Sequence of chain 3.A:
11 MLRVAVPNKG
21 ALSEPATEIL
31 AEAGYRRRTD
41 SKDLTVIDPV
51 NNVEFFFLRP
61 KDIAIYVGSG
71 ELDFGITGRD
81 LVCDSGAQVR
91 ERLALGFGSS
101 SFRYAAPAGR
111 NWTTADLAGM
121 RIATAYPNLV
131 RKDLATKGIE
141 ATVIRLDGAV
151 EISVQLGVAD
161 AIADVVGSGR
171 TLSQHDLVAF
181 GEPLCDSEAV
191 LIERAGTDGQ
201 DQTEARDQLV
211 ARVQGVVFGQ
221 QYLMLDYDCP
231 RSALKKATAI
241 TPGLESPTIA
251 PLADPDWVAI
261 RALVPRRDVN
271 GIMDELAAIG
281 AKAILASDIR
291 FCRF

Sequence of chain 2.A:
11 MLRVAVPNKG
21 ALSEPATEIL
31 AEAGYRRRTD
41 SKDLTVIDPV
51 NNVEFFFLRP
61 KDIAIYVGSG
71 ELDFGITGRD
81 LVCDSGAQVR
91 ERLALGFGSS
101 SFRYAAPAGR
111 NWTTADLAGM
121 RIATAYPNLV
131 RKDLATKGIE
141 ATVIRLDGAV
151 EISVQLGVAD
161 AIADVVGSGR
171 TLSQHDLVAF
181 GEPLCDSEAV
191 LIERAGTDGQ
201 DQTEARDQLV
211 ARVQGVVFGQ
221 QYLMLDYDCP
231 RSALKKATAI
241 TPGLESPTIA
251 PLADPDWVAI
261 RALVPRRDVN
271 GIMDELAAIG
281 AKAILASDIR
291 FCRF

The small molecule below binds the protein below.
Small molecule (SMILES): N[C@@H](Cc1c[nH]c[nH+]1)C(=O)O

Binding-site contacts:
Ligand atom OXT contacts residue GLU245 of chain 2.A at 3.2 Å (salt-bridge).
Ligand atom CA contacts residue ARG261 of chain 2.A at 3.4 Å.
Ligand atom OXT contacts residue LEU244 of chain 2.A at 3.5 Å (h-bond).
Ligand atom CA contacts residue SER246 of chain 2.A at 3.5 Å.
Ligand atom N contacts residue PRO247 of chain 2.A at 3.8 Å.
Ligand atom NE2 contacts residue ALA283 of chain 3.A at 3.4 Å (h-bond).
Ligand atom CG contacts residue ASP228 of chain 3.A at 3.7 Å.
Ligand atom C contacts residue GLY243 of chain 2.A at 4.0 Å.
Ligand atom CE1 contacts residue ASP228 of chain 3.A at 3.7 Å.
Ligand atom O contacts residue LEU244 of chain 2.A at 3.0 Å (h-bond).
Ligand atom CB contacts residue ALA262 of chain 2.A at 3.9 Å (hydrophobic).
Ligand atom CE1 contacts residue ALA283 of chain 3.A at 4.1 Å (hydrophobic).
Ligand atom OXT contacts residue ASP228 of chain 3.A at 2.8 Å (salt-bridge).
Ligand atom NE2 contacts residue LEU285 of chain 3.A at 3.4 Å.
Ligand atom C contacts residue LEU244 of chain 2.A at 3.6 Å (hydrophobic).
Ligand atom O contacts residue LEU263 of chain 2.A at 3.1 Å (h-bond).
Ligand atom O contacts residue GLY243 of chain 2.A at 3.2 Å.
Ligand atom CE1 contacts residue TYR227 of chain 3.A at 3.8 Å (hydrophobic).
Ligand atom CA contacts residue ASP228 of chain 3.A at 4.0 Å.
Ligand atom CB contacts residue ARG261 of chain 2.A at 3.6 Å.
Ligand atom CG contacts residue MET224 of chain 2.A at 4.1 Å (hydrophobic).
Ligand atom ND1 contacts residue ASP228 of chain 3.A at 3.6 Å (salt-bridge).
Ligand atom CD2 contacts residue LEU285 of chain 3.A at 3.9 Å (hydrophobic).
Ligand atom CD2 contacts residue LEU263 of chain 2.A at 3.6 Å (hydrophobic).
Ligand atom N contacts residue THR248 of chain 2.A at 3.0 Å (h-bond).
Ligand atom CB contacts residue THR248 of chain 2.A at 3.8 Å.
Ligand atom CD2 contacts residue ASP228 of chain 3.A at 3.7 Å.
Ligand atom N contacts residue ASP228 of chain 3.A at 3.0 Å (salt-bridge).
Ligand atom CA contacts residue ALA262 of chain 2.A at 3.9 Å (hydrophobic).
Ligand atom N contacts residue ARG261 of chain 2.A at 4.0 Å.
Ligand atom C contacts residue ASP228 of chain 3.A at 3.8 Å.
Ligand atom CE1 contacts residue LEU285 of chain 3.A at 3.8 Å (hydrophobic).
Ligand atom OXT contacts residue SER246 of chain 2.A at 3.4 Å (h-bond).
Ligand atom CE1 contacts residue ASP226 of chain 3.A at 4.0 Å.
Ligand atom N contacts residue LEU252 of chain 3.A at 3.6 Å.
Ligand atom C contacts residue SER246 of chain 2.A at 3.6 Å.
Ligand atom CA contacts residue THR248 of chain 2.A at 3.7 Å.
Ligand atom N contacts residue SER246 of chain 2.A at 2.8 Å (h-bond).
Ligand atom O contacts residue ALA262 of chain 2.A at 3.8 Å.
Ligand atom NE2 contacts residue ASP228 of chain 3.A at 3.9 Å.